Binding-site contacts:
Ligand atom O2A contacts residue SER378 of chain 1.D at 3.2 Å (h-bond).
Ligand atom C7' contacts residue ALA356 of chain 1.D at 3.4 Å (hydrophobic).
Ligand atom O4 contacts residue GLY375 of chain 1.D at 2.8 Å.
Ligand atom C6 contacts residue GLY22 of chain 1.D at 3.4 Å.
Ligand atom N1 contacts residue TRP355 of chain 1.D at 3.4 Å.
Ligand atom N3 contacts residue ALA356 of chain 1.D at 2.7 Å (h-bond).
Ligand atom N3 contacts residue TRP355 of chain 1.D at 3.4 Å.
Ligand atom O4 contacts residue TRP376 of chain 1.D at 2.4 Å (h-bond).
Ligand atom C6' contacts residue ARG254 of chain 1.D at 3.4 Å.
Ligand atom C6 contacts residue ASN377 of chain 1.D at 3.2 Å.
Ligand atom O2A contacts residue GLY375 of chain 1.D at 3.2 Å.
Ligand atom O2' contacts residue ARG254 of chain 1.D at 2.4 Å (salt-bridge).
Ligand atom C2' contacts residue ARG254 of chain 1.D at 3.5 Å.
Ligand atom C6' contacts residue GLN358 of chain 1.D at 3.6 Å.
Ligand atom O2' contacts residue GLN358 of chain 1.D at 3.2 Å (h-bond).
Ligand atom O4 contacts residue GLU397 of chain 1.D at 3.3 Å (salt-bridge).
Ligand atom O3 contacts residue GLU397 of chain 1.D at 3.4 Å (salt-bridge).
Ligand atom C2' contacts residue GLU381 of chain 1.D at 3.3 Å.
Ligand atom F1 contacts residue ALA396 of chain 1.D at 3.6 Å.
Ligand atom F1 contacts residue GLN398 of chain 1.D at 3.1 Å.
Ligand atom O6 contacts residue T831 of chain 1.O at 3.3 Å (h-bond).
Ligand atom O3' contacts residue ILE25 of chain 1.D at 3.6 Å.
Ligand atom O6' contacts residue ARG254 of chain 1.D at 2.5 Å (salt-bridge).
Ligand atom C4 contacts residue GLU397 of chain 1.D at 3.2 Å.
Ligand atom C6' contacts residue TRP355 of chain 1.D at 3.1 Å (hydrophobic).
Ligand atom C3' contacts residue GLU381 of chain 1.D at 3.4 Å.
Ligand atom O2A contacts residue HIS373 of chain 1.D at 3.3 Å (h-bond).
Ligand atom O3 contacts residue T831 of chain 1.O at 2.4 Å (h-bond).
Ligand atom O6' contacts residue TRP355 of chain 1.D at 3.0 Å.
Ligand atom O1B contacts residue GLY22 of chain 1.D at 3.6 Å.
Ligand atom C3 contacts residue GLU397 of chain 1.D at 3.0 Å.
Ligand atom C3 contacts residue T831 of chain 1.O at 3.4 Å.
Ligand atom O2B contacts residue HIS373 of chain 1.D at 2.7 Å (h-bond).
Ligand atom C2 contacts residue T831 of chain 1.O at 3.4 Å.
Ligand atom O2' contacts residue GLU381 of chain 1.D at 2.6 Å (salt-bridge).
Ligand atom O1A contacts residue ASN377 of chain 1.D at 2.3 Å.
Ligand atom C2' contacts residue GLN358 of chain 1.D at 3.1 Å.
Ligand atom C4 contacts residue TRP376 of chain 1.D at 3.4 Å (hydrophobic).
Ligand atom O7' contacts residue ALA356 of chain 1.D at 3.3 Å (h-bond).
Ligand atom O3' contacts residue GLU381 of chain 1.D at 3.5 Å (salt-bridge).

A small-molecule ligand and the protein it binds are described below.
Small molecule (SMILES): O=c1ccn([C@@H]2O[C@H](CO[P](=O)(O)O[P](=O)(O)O[C@H]3O[C@H](CO)[C@@H](O)[C@H](O)[C@H]3F)[C@@H](O)[C@H]2O)c(=O)[nH]1

Sequence of chain 1.D:
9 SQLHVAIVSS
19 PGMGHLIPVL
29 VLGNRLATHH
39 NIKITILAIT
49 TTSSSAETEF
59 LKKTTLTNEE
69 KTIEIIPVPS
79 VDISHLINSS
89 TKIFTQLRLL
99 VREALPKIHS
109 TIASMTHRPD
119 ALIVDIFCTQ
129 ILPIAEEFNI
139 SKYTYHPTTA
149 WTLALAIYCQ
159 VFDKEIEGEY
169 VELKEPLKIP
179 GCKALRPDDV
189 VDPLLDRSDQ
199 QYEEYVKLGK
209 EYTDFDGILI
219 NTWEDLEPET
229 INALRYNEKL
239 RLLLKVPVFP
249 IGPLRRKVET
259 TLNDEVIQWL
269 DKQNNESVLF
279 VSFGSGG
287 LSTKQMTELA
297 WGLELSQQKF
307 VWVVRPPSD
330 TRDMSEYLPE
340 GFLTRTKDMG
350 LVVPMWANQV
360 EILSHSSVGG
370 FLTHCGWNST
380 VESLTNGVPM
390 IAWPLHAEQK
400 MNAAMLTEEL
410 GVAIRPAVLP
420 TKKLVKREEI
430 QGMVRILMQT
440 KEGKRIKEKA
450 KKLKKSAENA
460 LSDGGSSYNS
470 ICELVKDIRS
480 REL